Binding-site contacts:
Ligand atom N1 contacts residue VAL140 of chain 1.A at 3.9 Å.
Ligand atom C5' contacts residue ARG80 of chain 1.D at 4.5 Å.
Ligand atom O2' contacts residue MET56 of chain 1.A at 3.7 Å.
Ligand atom C5 contacts residue VAL140 of chain 1.A at 3.8 Å (hydrophobic).
Ligand atom O5' contacts residue ARG80 of chain 1.D at 4.3 Å.
Ligand atom O6 contacts residue GLU645 of chain 1.D at 3.5 Å (salt-bridge).
Ligand atom OP1 contacts residue TYR648 of chain 1.D at 4.3 Å.
Ligand atom C1' contacts residue ASP53 of chain 1.A at 3.8 Å.
Ligand atom N7 contacts residue HIS644 of chain 1.D at 3.8 Å.
Ligand atom N2 contacts residue VAL140 of chain 1.A at 4.0 Å.
Ligand atom OP2 contacts residue TYR76 of chain 1.D at 3.9 Å.
Ligand atom N9 contacts residue ASP53 of chain 1.A at 4.4 Å.
Ligand atom C4 contacts residue VAL140 of chain 1.A at 3.5 Å (hydrophobic).
Ligand atom C2' contacts residue ASP53 of chain 1.A at 3.8 Å.
Ligand atom O4' contacts residue ASP53 of chain 1.A at 3.9 Å.
Ligand atom O5' contacts residue MET56 of chain 1.A at 4.2 Å.
Ligand atom C4' contacts residue MET56 of chain 1.A at 4.4 Å (hydrophobic).
Ligand atom N9 contacts residue VAL140 of chain 1.A at 4.1 Å.
Ligand atom P contacts residue ARG80 of chain 1.D at 3.9 Å.
Ligand atom OP2 contacts residue TYR76 of chain 1.D at 4.5 Å.
Ligand atom N7 contacts residue VAL140 of chain 1.A at 4.5 Å.
Ligand atom C2 contacts residue ASP53 of chain 1.A at 3.6 Å.
Ligand atom O3' contacts residue TYR76 of chain 1.D at 4.2 Å.
Ligand atom C6 contacts residue VAL140 of chain 1.A at 4.0 Å (hydrophobic).
Ligand atom OP1 contacts residue TYR76 of chain 1.D at 2.3 Å (h-bond).
Ligand atom C2 contacts residue VAL140 of chain 1.A at 3.6 Å (hydrophobic).
Ligand atom C8 contacts residue HIS644 of chain 1.D at 4.2 Å.
Ligand atom N2 contacts residue TYR50 of chain 1.A at 4.0 Å.
Ligand atom O2' contacts residue ASP53 of chain 1.A at 2.8 Å (salt-bridge).
Ligand atom N3 contacts residue ASP53 of chain 1.A at 3.1 Å (salt-bridge).
Ligand atom O5' contacts residue SER57 of chain 1.A at 4.4 Å.
Ligand atom O4' contacts residue SER57 of chain 1.A at 4.0 Å.
Ligand atom OP2 contacts residue ARG80 of chain 1.D at 2.6 Å (salt-bridge).
Ligand atom C8 contacts residue SER57 of chain 1.A at 4.3 Å.
Ligand atom C5' contacts residue TYR76 of chain 1.D at 4.0 Å (hydrophobic).
Ligand atom N3 contacts residue VAL140 of chain 1.A at 3.5 Å.
Ligand atom C4 contacts residue ASP53 of chain 1.A at 4.2 Å.
Ligand atom N2 contacts residue ASP53 of chain 1.A at 3.3 Å (salt-bridge).
Ligand atom P contacts residue TYR76 of chain 1.D at 3.5 Å.
Ligand atom P contacts residue MET56 of chain 1.A at 4.4 Å.

Sequence of chain 1.A:
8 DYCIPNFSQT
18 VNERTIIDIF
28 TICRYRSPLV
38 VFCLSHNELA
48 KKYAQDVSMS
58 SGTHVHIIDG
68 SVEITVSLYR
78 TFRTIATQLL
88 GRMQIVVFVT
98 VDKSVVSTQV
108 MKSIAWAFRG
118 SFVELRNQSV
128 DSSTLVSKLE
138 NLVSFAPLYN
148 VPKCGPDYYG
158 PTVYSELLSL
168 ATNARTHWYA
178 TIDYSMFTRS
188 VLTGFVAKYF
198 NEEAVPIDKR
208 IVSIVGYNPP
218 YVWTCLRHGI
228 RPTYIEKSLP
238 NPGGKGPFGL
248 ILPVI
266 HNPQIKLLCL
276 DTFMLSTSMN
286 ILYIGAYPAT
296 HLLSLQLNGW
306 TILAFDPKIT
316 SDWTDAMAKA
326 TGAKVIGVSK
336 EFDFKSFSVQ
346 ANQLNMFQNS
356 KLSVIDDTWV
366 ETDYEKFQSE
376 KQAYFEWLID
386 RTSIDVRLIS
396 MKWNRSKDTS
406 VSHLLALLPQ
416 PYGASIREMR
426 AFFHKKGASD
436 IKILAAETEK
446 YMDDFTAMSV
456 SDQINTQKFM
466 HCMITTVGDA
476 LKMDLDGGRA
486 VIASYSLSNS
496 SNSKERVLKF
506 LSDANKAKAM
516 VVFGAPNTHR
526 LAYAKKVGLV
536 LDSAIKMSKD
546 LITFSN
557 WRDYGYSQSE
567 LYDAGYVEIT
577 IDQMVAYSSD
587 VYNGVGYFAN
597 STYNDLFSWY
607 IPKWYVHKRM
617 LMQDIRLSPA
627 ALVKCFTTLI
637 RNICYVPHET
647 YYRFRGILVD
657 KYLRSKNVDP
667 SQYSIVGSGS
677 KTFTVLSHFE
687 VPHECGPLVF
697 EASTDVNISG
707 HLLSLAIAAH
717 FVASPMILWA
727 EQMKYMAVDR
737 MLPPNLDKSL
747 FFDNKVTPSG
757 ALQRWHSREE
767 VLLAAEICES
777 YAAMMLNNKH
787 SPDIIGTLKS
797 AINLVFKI

This small molecule binds to this protein.
Small molecule (SMILES): Nc1ccn([C@@H]2O[C@H](CO[P](=O)(O)O[C@H]3[C@@H](O)[C@H](n4cnc5c(=O)nc(N)[nH]c54)O[C@@H]3COP(=O)=O)[C@@H](O)[C@H]2O)c(=O)n1

Sequence of chain 1.D:
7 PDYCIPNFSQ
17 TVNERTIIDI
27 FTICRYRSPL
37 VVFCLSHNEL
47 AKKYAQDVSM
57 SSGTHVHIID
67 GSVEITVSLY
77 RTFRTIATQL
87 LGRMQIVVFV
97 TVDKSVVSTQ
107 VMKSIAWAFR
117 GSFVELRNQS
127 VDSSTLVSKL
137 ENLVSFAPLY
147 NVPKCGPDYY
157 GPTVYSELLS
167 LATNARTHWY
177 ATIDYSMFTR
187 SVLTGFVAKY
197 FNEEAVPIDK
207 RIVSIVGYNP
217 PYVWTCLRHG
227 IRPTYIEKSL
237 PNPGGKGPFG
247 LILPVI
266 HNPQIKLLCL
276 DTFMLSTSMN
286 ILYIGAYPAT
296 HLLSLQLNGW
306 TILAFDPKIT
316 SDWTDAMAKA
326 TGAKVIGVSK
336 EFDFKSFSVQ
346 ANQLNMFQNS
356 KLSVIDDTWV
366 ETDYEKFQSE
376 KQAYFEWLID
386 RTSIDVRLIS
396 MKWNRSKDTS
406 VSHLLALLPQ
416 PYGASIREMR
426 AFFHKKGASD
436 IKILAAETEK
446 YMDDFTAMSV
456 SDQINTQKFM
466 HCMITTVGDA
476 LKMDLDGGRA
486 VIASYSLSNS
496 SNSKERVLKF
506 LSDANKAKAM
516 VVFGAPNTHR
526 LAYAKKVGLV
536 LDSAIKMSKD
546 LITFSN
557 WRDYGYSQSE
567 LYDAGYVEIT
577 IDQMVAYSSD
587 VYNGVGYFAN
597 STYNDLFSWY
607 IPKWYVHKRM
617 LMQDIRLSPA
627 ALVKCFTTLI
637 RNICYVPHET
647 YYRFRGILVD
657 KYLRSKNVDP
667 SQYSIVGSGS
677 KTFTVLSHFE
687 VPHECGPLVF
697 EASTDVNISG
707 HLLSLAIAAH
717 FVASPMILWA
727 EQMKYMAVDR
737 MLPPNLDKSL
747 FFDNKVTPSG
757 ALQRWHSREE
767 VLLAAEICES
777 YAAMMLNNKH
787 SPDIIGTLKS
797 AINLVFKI